Sequence of chain 1.C:
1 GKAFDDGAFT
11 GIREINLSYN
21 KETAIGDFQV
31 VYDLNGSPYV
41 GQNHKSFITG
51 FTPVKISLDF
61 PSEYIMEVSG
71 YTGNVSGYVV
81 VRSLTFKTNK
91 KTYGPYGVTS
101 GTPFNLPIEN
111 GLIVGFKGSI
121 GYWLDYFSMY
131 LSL

Binding-site contacts:
Ligand atom O4 contacts residue TYR122 of chain 1.C at 4.4 Å.
Ligand atom C1 contacts residue TYR78 of chain 1.C at 4.4 Å (hydrophobic).
Ligand atom O6 contacts residue ASP125 of chain 1.C at 2.9 Å (salt-bridge).
Ligand atom C6 contacts residue TYR122 of chain 1.C at 3.8 Å (hydrophobic).
Ligand atom C6 contacts residue VAL80 of chain 1.C at 4.2 Å (hydrophobic).
Ligand atom C4 contacts residue ASP125 of chain 1.C at 3.3 Å.
Ligand atom C2 contacts residue GLY1 of chain 1.C at 3.8 Å.
Ligand atom C4 contacts residue GLY121 of chain 1.C at 4.5 Å.
Ligand atom C3 contacts residue GLY1 of chain 1.C at 3.5 Å.
Ligand atom O7 contacts residue PHE47 of chain 1.C at 3.1 Å.
Ligand atom C6 contacts residue TYR78 of chain 1.C at 3.9 Å (hydrophobic).
Ligand atom O6 contacts residue GLY121 of chain 1.C at 3.9 Å.
Ligand atom C6 contacts residue ASP125 of chain 1.C at 3.2 Å.
Ligand atom O5 contacts residue TYR122 of chain 1.C at 3.3 Å (h-bond).
Ligand atom C2 contacts residue GLY121 of chain 1.C at 4.4 Å.
Ligand atom C5 contacts residue TYR78 of chain 1.C at 3.7 Å (hydrophobic).
Ligand atom O5 contacts residue TYR78 of chain 1.C at 4.5 Å.
Ligand atom C5 contacts residue ASP125 of chain 1.C at 3.8 Å.
Ligand atom C3 contacts residue TYR78 of chain 1.C at 3.9 Å (hydrophobic).
Ligand atom C6 contacts residue TRP123 of chain 1.C at 3.8 Å (hydrophobic).
Ligand atom C7 contacts residue PHE47 of chain 1.C at 3.9 Å (hydrophobic).
Ligand atom O4 contacts residue GLY1 of chain 1.C at 2.9 Å (h-bond).
Ligand atom C7 contacts residue GLY1 of chain 1.C at 3.9 Å.
Ligand atom O5 contacts residue GLY121 of chain 1.C at 3.9 Å.
Ligand atom O7 contacts residue GLY1 of chain 1.C at 3.1 Å (h-bond).
Ligand atom O6 contacts residue TYR122 of chain 1.C at 3.2 Å (h-bond).
Ligand atom O4 contacts residue GLY121 of chain 1.C at 3.4 Å.
Ligand atom CM contacts residue TYR78 of chain 1.C at 3.3 Å (hydrophobic).
Ligand atom O3 contacts residue GLY1 of chain 1.C at 2.8 Å (h-bond).
Ligand atom O4 contacts residue ASP125 of chain 1.C at 2.7 Å (salt-bridge).
Ligand atom O6 contacts residue VAL80 of chain 1.C at 3.8 Å.
Ligand atom CM contacts residue TYR122 of chain 1.C at 3.7 Å (hydrophobic).
Ligand atom C5 contacts residue TYR122 of chain 1.C at 4.1 Å (hydrophobic).
Ligand atom O1 contacts residue TYR78 of chain 1.C at 3.2 Å (h-bond).
Ligand atom N2 contacts residue GLY1 of chain 1.C at 4.3 Å.
Ligand atom O6 contacts residue TRP123 of chain 1.C at 2.9 Å (h-bond).
Ligand atom C4 contacts residue TYR78 of chain 1.C at 3.9 Å (hydrophobic).
Ligand atom C4 contacts residue GLY1 of chain 1.C at 3.8 Å.
Ligand atom C1 contacts residue TYR122 of chain 1.C at 4.2 Å (hydrophobic).
Ligand atom C2 contacts residue PHE47 of chain 1.C at 4.3 Å (hydrophobic).

A protein and the small-molecule ligand that binds it are described below.
Small molecule (SMILES): CO[C@H]1O[C@H](CO)[C@H](O)[C@H](O)[C@H]1NC(C)=O